A small-molecule ligand and the protein it binds are described below.
Small molecule (SMILES): Nc1nc(N)c(N=O)c(=O)[nH]1

Binding-site contacts:
Ligand atom N12 contacts residue ASN140 of chain 1.B at 4.0 Å.
Ligand atom C1 contacts residue ARG274 of chain 1.B at 4.1 Å.
Ligand atom C1 contacts residue MET165 of chain 1.B at 3.8 Å (hydrophobic).
Ligand atom C1 contacts residue ASP204 of chain 1.B at 3.8 Å.
Ligand atom O10 contacts residue ARG274 of chain 1.B at 3.8 Å.
Ligand atom N9 contacts residue PHE209 of chain 1.B at 3.6 Å.
Ligand atom N12 contacts residue ILE142 of chain 1.B at 3.2 Å.
Ligand atom C1 contacts residue LYS240 of chain 1.B at 3.9 Å.
Ligand atom N12 contacts residue ARG274 of chain 1.B at 3.9 Å.
Ligand atom N3 contacts residue ASP204 of chain 1.B at 2.7 Å (salt-bridge).
Ligand atom C5 contacts residue ASN140 of chain 1.B at 3.4 Å.
Ligand atom N6 contacts residue ILE142 of chain 1.B at 3.6 Å.
Ligand atom N3 contacts residue ARG274 of chain 1.B at 4.1 Å.
Ligand atom N3 contacts residue LEU234 of chain 1.B at 4.0 Å.
Ligand atom N6 contacts residue ARG274 of chain 1.B at 4.1 Å.
Ligand atom C4 contacts residue PHE209 of chain 1.B at 4.0 Å (hydrophobic).
Ligand atom O2 contacts residue ASP204 of chain 1.B at 4.0 Å.
Ligand atom N8 contacts residue LEU234 of chain 1.B at 3.5 Å.
Ligand atom C5 contacts residue ARG274 of chain 1.B at 4.1 Å.
Ligand atom O10 contacts residue LYS240 of chain 1.B at 2.8 Å (salt-bridge).
Ligand atom O2 contacts residue PHE209 of chain 1.B at 4.0 Å.
Ligand atom N8 contacts residue ASN140 of chain 1.B at 2.6 Å (h-bond).
Ligand atom C7 contacts residue ASN140 of chain 1.B at 3.8 Å.
Ligand atom C5 contacts residue ASP204 of chain 1.B at 3.2 Å.
Ligand atom C5 contacts residue LEU234 of chain 1.B at 4.1 Å (hydrophobic).
Ligand atom N8 contacts residue ILE163 of chain 1.B at 3.5 Å.
Ligand atom N6 contacts residue ASN140 of chain 1.B at 3.1 Å (h-bond).
Ligand atom N9 contacts residue LYS240 of chain 1.B at 4.0 Å.
Ligand atom N9 contacts residue ARG274 of chain 1.B at 3.5 Å (salt-bridge).
Ligand atom C5 contacts residue MET165 of chain 1.B at 3.9 Å (hydrophobic).
Ligand atom N12 contacts residue ASP121 of chain 1.B at 3.3 Å (salt-bridge).
Ligand atom C4 contacts residue ARG274 of chain 1.B at 3.7 Å.
Ligand atom N8 contacts residue ASP204 of chain 1.B at 2.8 Å (salt-bridge).
Ligand atom C7 contacts residue ARG274 of chain 1.B at 3.9 Å.
Ligand atom C1 contacts residue PHE209 of chain 1.B at 4.2 Å (hydrophobic).
Ligand atom C7 contacts residue ILE142 of chain 1.B at 3.5 Å (hydrophobic).
Ligand atom O10 contacts residue PHE209 of chain 1.B at 3.3 Å.
Ligand atom O2 contacts residue GLY236 of chain 1.B at 3.4 Å (h-bond).
Ligand atom O2 contacts residue LYS240 of chain 1.B at 2.8 Å (salt-bridge).
Ligand atom N3 contacts residue MET165 of chain 1.B at 3.7 Å.

Sequence of chain 1.B:
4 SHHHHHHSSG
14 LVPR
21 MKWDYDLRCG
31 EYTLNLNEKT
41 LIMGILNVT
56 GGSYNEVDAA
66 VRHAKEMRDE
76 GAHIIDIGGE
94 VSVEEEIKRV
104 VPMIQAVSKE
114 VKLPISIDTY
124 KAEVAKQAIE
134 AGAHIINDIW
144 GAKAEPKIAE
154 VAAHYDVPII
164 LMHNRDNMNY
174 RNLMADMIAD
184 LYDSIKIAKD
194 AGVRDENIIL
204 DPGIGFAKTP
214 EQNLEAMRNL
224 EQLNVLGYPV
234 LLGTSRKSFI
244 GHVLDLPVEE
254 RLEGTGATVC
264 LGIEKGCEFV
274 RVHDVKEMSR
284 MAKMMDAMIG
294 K